Sequence of chain 1.A:
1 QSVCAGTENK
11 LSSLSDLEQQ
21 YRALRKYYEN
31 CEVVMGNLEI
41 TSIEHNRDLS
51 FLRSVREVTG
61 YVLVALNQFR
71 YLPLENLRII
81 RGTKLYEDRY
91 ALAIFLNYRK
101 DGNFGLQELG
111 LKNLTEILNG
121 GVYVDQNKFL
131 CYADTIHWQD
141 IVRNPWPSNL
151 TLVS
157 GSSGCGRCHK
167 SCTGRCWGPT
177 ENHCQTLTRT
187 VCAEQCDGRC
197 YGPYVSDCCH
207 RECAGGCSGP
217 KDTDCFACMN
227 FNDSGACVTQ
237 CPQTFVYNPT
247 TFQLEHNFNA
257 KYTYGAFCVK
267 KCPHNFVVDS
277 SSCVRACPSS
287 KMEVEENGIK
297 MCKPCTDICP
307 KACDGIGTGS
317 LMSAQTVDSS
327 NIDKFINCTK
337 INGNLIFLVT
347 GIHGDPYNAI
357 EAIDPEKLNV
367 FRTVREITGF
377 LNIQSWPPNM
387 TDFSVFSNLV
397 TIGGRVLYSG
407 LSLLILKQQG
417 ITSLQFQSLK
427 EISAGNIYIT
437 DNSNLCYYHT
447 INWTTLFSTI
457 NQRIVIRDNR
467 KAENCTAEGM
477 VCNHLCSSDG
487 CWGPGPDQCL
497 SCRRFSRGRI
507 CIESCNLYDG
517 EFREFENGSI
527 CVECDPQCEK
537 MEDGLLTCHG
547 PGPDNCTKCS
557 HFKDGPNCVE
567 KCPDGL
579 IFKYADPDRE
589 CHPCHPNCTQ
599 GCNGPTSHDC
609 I

This small molecule binds to this protein.
Small molecule (SMILES): CC(=O)N[C@@H]1[C@@H](O)[C@H](O)[C@@H](CO)O[C@H]1O

Binding-site contacts:
Ligand atom C2 contacts residue ASN470 of chain 1.A at 2.4 Å.
Ligand atom N2 contacts residue LYS467 of chain 1.A at 4.5 Å.
Ligand atom C8 contacts residue LYS467 of chain 1.A at 3.8 Å.
Ligand atom C8 contacts residue ASN470 of chain 1.A at 3.7 Å.
Ligand atom N2 contacts residue ASN470 of chain 1.A at 2.8 Å (h-bond).
Ligand atom C5 contacts residue ASN470 of chain 1.A at 3.7 Å.
Ligand atom C7 contacts residue ASN470 of chain 1.A at 3.2 Å.
Ligand atom C3 contacts residue ASN470 of chain 1.A at 3.7 Å.
Ligand atom C4 contacts residue ASN470 of chain 1.A at 4.2 Å.
Ligand atom C1 contacts residue ASN470 of chain 1.A at 1.5 Å.
Ligand atom O7 contacts residue ASN470 of chain 1.A at 3.4 Å (h-bond).
Ligand atom O5 contacts residue ASN470 of chain 1.A at 2.4 Å (h-bond).